Sequence of chain 1.A:
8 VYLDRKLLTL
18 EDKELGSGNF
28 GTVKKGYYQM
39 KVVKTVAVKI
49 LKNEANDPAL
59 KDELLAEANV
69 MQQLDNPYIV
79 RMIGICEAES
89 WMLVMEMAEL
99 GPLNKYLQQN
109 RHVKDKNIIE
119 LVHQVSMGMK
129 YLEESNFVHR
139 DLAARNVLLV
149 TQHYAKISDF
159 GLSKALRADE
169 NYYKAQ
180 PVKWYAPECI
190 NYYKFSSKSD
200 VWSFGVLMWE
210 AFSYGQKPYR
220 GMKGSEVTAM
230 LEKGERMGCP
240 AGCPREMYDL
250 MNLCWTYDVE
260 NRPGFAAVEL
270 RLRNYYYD

Binding-site contacts:
Ligand atom N1 contacts residue ARG143 of chain 1.A at 2.8 Å (salt-bridge).
Ligand atom C22 contacts residue PRO100 of chain 1.A at 3.7 Å (hydrophobic).
Ligand atom N29 contacts residue LEU146 of chain 1.A at 3.8 Å.
Ligand atom O15 contacts residue GLU94 of chain 1.A at 2.9 Å (salt-bridge).
Ligand atom C9 contacts residue ASP157 of chain 1.A at 3.8 Å.
Ligand atom C26 contacts residue LEU22 of chain 1.A at 3.7 Å (hydrophobic).
Ligand atom C21 contacts residue LEU22 of chain 1.A at 3.8 Å (hydrophobic).
Ligand atom N10 contacts residue ASP157 of chain 1.A at 3.8 Å.
Ligand atom N8 contacts residue LYS47 of chain 1.A at 3.8 Å.
Ligand atom C26 contacts residue GLY23 of chain 1.A at 3.4 Å.
Ligand atom C13 contacts residue ALA45 of chain 1.A at 3.2 Å (hydrophobic).
Ligand atom C16 contacts residue LEU146 of chain 1.A at 3.4 Å (hydrophobic).
Ligand atom C7 contacts residue ASP157 of chain 1.A at 3.7 Å.
Ligand atom C12 contacts residue LEU146 of chain 1.A at 3.0 Å (hydrophobic).
Ligand atom C3 contacts residue PRO100 of chain 1.A at 3.6 Å (hydrophobic).
Ligand atom C19 contacts residue GLY99 of chain 1.A at 3.7 Å.
Ligand atom C11 contacts residue MET93 of chain 1.A at 3.6 Å (hydrophobic).
Ligand atom C19 contacts residue MET95 of chain 1.A at 3.8 Å (hydrophobic).
Ligand atom C21 contacts residue PRO100 of chain 1.A at 3.6 Å (hydrophobic).
Ligand atom N14 contacts residue ALA96 of chain 1.A at 2.9 Å (h-bond).
Ligand atom C13 contacts residue GLU94 of chain 1.A at 3.7 Å.
Ligand atom C13 contacts residue LEU146 of chain 1.A at 3.5 Å (hydrophobic).
Ligand atom N28 contacts residue LEU22 of chain 1.A at 3.2 Å (h-bond).
Ligand atom O15 contacts residue MET93 of chain 1.A at 3.5 Å.
Ligand atom O15 contacts residue VAL78 of chain 1.A at 3.6 Å.
Ligand atom C11 contacts residue LEU146 of chain 1.A at 3.2 Å (hydrophobic).
Ligand atom N1 contacts residue ASP157 of chain 1.A at 2.9 Å (salt-bridge).
Ligand atom C19 contacts residue ALA96 of chain 1.A at 3.6 Å (hydrophobic).
Ligand atom C27 contacts residue LEU22 of chain 1.A at 3.3 Å (hydrophobic).
Ligand atom N10 contacts residue LEU146 of chain 1.A at 3.6 Å.
Ligand atom C3 contacts residue ARG143 of chain 1.A at 3.8 Å.
Ligand atom N1 contacts residue ASN144 of chain 1.A at 3.1 Å (h-bond).
Ligand atom N8 contacts residue ASP157 of chain 1.A at 2.9 Å (salt-bridge).
Ligand atom N14 contacts residue ALA45 of chain 1.A at 3.1 Å.
Ligand atom N14 contacts residue GLU94 of chain 1.A at 3.7 Å.
Ligand atom C6 contacts residue ASP157 of chain 1.A at 3.6 Å.
Ligand atom C20 contacts residue GLY99 of chain 1.A at 3.3 Å.
Ligand atom O15 contacts residue ALA45 of chain 1.A at 3.4 Å.
Ligand atom C2 contacts residue ARG143 of chain 1.A at 3.6 Å.
Ligand atom N24 contacts residue LEU22 of chain 1.A at 3.5 Å (h-bond).

This protein binds this small molecule.
Small molecule (SMILES): NC(=O)c1cnc(N[C@@H]2CCCC[C@@H]2N)nc1Nc1cccc(-n2nccn2)c1